Sequence of chain 2.A:
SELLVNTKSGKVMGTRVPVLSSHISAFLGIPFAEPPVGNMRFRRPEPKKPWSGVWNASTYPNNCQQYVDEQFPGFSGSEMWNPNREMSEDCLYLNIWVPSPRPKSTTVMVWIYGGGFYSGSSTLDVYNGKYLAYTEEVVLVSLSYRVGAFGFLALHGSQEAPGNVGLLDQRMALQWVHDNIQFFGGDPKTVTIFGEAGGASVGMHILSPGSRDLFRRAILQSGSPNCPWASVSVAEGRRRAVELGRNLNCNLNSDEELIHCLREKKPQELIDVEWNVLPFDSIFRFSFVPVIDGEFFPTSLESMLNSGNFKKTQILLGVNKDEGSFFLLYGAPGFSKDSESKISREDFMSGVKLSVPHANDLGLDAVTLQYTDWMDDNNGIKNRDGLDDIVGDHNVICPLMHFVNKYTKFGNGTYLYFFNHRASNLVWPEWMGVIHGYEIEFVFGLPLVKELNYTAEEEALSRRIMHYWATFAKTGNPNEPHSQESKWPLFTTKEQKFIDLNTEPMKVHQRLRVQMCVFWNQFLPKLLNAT

Binding-site contacts:
Ligand atom C3 contacts residue ASN57 of chain 2.A at 3.8 Å.
Ligand atom C7 contacts residue ASN57 of chain 2.A at 3.4 Å.
Ligand atom C5 contacts residue SER59 of chain 2.A at 4.2 Å.
Ligand atom C2 contacts residue ASN57 of chain 2.A at 2.5 Å.
Ligand atom C2 contacts residue SER59 of chain 2.A at 4.1 Å.
Ligand atom O5 contacts residue ASN57 of chain 2.A at 2.4 Å (h-bond).
Ligand atom C6 contacts residue THR60 of chain 2.A at 4.4 Å.
Ligand atom O7 contacts residue ASN57 of chain 2.A at 3.3 Å (h-bond).
Ligand atom C1 contacts residue SER59 of chain 2.A at 3.2 Å.
Ligand atom N2 contacts residue ASN57 of chain 2.A at 3.0 Å (h-bond).
Ligand atom N2 contacts residue SER59 of chain 2.A at 4.3 Å.
Ligand atom C5 contacts residue THR60 of chain 2.A at 4.2 Å.
Ligand atom C1 contacts residue ASN57 of chain 2.A at 1.5 Å.
Ligand atom C5 contacts residue ASN57 of chain 2.A at 3.7 Å.
Ligand atom C4 contacts residue ASN57 of chain 2.A at 4.2 Å.
Ligand atom C3 contacts residue SER59 of chain 2.A at 4.4 Å.
Ligand atom O5 contacts residue SER59 of chain 2.A at 3.9 Å.

A protein and the small-molecule ligand that binds it are described below.
Small molecule (SMILES): CC(=O)N[C@@H]1[C@@H](O)[C@H](O)[C@@H](CO)O[C@H]1O